A protein and the small-molecule ligand that binds it are described below.
Small molecule (SMILES): Nc1ncnc2c1ncn2[C@H]1C[C@H](O)[C@@H](COP(=O)(O)O)O1

Binding-site contacts:
Ligand atom C6 contacts residue PRO408 of chain 1.EA at 3.8 Å (hydrophobic).
Ligand atom N7 contacts residue PRO204 of chain 1.EA at 4.1 Å.
Ligand atom O2P contacts residue ASP403 of chain 1.X at 3.9 Å.
Ligand atom O2P contacts residue HIS407 of chain 1.EA at 4.1 Å.
Ligand atom N7 contacts residue SER409 of chain 1.EA at 3.2 Å (h-bond).
Ligand atom N7 contacts residue HIS407 of chain 1.EA at 3.8 Å.
Ligand atom C5 contacts residue PRO204 of chain 1.EA at 4.1 Å (hydrophobic).
Ligand atom N6 contacts residue GLY416 of chain 1.EA at 3.7 Å.
Ligand atom C4 contacts residue PRO408 of chain 1.EA at 3.9 Å (hydrophobic).
Ligand atom N1 contacts residue GLY416 of chain 1.EA at 3.1 Å (h-bond).
Ligand atom N6 contacts residue PHE415 of chain 1.EA at 4.4 Å.
Ligand atom N6 contacts residue PRO408 of chain 1.EA at 4.0 Å.
Ligand atom N6 contacts residue GLY414 of chain 1.EA at 4.4 Å.
Ligand atom N6 contacts residue PRO204 of chain 1.EA at 4.4 Å.
Ligand atom C2 contacts residue ILE399 of chain 1.EA at 4.3 Å (hydrophobic).
Ligand atom C1' contacts residue PRO408 of chain 1.EA at 3.9 Å (hydrophobic).
Ligand atom O2P contacts residue GLY404 of chain 1.X at 4.2 Å.
Ligand atom N9 contacts residue PRO408 of chain 1.EA at 3.8 Å.
Ligand atom C2 contacts residue PRO408 of chain 1.EA at 4.0 Å (hydrophobic).
Ligand atom C8 contacts residue HIS407 of chain 1.EA at 3.4 Å.
Ligand atom C5 contacts residue PRO408 of chain 1.EA at 4.2 Å (hydrophobic).
Ligand atom N9 contacts residue HIS407 of chain 1.EA at 4.4 Å.
Ligand atom C6 contacts residue SER409 of chain 1.EA at 3.8 Å.
Ligand atom N6 contacts residue SER409 of chain 1.EA at 3.3 Å (h-bond).
Ligand atom N3 contacts residue PRO408 of chain 1.EA at 3.6 Å.
Ligand atom C6 contacts residue PRO204 of chain 1.EA at 4.3 Å (hydrophobic).
Ligand atom C2 contacts residue GLY416 of chain 1.EA at 3.6 Å.
Ligand atom C6 contacts residue GLY416 of chain 1.EA at 4.2 Å.
Ligand atom N1 contacts residue PRO408 of chain 1.EA at 3.8 Å.
Ligand atom C2' contacts residue PRO408 of chain 1.EA at 4.3 Å (hydrophobic).
Ligand atom O1P contacts residue HIS405 of chain 1.X at 3.9 Å.
Ligand atom C2' contacts residue HIS407 of chain 1.EA at 4.0 Å.
Ligand atom C8 contacts residue PRO408 of chain 1.EA at 4.4 Å (hydrophobic).
Ligand atom C5 contacts residue SER409 of chain 1.EA at 3.7 Å.
Ligand atom C8 contacts residue SER409 of chain 1.EA at 4.2 Å.

Sequence of chain 1.EA:
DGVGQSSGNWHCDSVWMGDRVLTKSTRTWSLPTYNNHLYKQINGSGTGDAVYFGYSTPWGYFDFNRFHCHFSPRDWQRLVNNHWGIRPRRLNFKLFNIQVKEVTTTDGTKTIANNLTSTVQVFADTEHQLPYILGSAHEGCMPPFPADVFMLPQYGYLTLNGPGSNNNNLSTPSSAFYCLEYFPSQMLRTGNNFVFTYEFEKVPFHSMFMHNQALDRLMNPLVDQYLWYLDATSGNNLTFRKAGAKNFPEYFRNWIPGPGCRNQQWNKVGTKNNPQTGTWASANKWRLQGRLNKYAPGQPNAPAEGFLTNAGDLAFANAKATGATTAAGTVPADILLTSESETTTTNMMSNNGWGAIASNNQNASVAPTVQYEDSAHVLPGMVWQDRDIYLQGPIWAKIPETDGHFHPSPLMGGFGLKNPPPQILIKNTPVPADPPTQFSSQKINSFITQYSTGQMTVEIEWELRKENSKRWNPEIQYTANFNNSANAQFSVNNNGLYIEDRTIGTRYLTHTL

Sequence of chain 1.X:
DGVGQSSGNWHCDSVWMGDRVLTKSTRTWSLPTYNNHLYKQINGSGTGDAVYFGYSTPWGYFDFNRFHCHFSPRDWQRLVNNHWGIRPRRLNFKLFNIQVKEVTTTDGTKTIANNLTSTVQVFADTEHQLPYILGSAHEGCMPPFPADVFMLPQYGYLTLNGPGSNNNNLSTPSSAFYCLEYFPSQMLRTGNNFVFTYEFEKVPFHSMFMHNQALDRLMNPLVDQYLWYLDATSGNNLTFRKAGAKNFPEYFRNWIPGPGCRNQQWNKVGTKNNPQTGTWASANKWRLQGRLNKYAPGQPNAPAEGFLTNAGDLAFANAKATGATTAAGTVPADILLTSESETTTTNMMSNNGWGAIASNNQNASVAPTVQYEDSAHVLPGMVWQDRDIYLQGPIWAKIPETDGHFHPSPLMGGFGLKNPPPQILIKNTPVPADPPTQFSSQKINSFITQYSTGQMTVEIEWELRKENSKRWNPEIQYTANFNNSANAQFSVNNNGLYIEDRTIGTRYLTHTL